Sequence of chain 1.A:
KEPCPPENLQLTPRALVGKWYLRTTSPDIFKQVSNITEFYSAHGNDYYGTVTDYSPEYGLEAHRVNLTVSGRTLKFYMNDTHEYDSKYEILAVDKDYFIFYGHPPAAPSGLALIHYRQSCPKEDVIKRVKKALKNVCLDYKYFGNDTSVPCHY

A protein and the small-molecule ligand that binds it are described below.
Small molecule (SMILES): CC(=O)N[C@@H]1[C@@H](O)[C@H](O)[C@@H](CO)O[C@H]1O

Binding-site contacts:
Ligand atom C2 contacts residue ASN154 of chain 1.A at 2.5 Å.
Ligand atom C5 contacts residue TYR149 of chain 1.A at 3.3 Å (hydrophobic).
Ligand atom N2 contacts residue ASN154 of chain 1.A at 3.0 Å (h-bond).
Ligand atom C2 contacts residue TYR149 of chain 1.A at 4.2 Å (hydrophobic).
Ligand atom C3 contacts residue ASN154 of chain 1.A at 3.9 Å.
Ligand atom C5 contacts residue ASN154 of chain 1.A at 3.6 Å.
Ligand atom C1 contacts residue GOL1 of chain 1.G at 4.0 Å.
Ligand atom O7 contacts residue ASN154 of chain 1.A at 4.0 Å.
Ligand atom O6 contacts residue HIS161 of chain 1.A at 3.8 Å.
Ligand atom C4 contacts residue ASN154 of chain 1.A at 4.2 Å.
Ligand atom C1 contacts residue TYR149 of chain 1.A at 3.5 Å (hydrophobic).
Ligand atom C5 contacts residue ILE135 of chain 1.A at 4.0 Å (hydrophobic).
Ligand atom O5 contacts residue GOL1 of chain 1.G at 3.3 Å (h-bond).
Ligand atom C6 contacts residue TYR149 of chain 1.A at 4.3 Å (hydrophobic).
Ligand atom C6 contacts residue ILE135 of chain 1.A at 3.4 Å (hydrophobic).
Ligand atom C3 contacts residue TYR149 of chain 1.A at 4.0 Å (hydrophobic).
Ligand atom O5 contacts residue ASN154 of chain 1.A at 2.3 Å (h-bond).
Ligand atom C6 contacts residue GOL1 of chain 1.G at 4.0 Å.
Ligand atom C7 contacts residue ASN154 of chain 1.A at 3.7 Å.
Ligand atom C8 contacts residue PHE152 of chain 1.A at 3.5 Å (hydrophobic).
Ligand atom O6 contacts residue GOL1 of chain 1.G at 3.9 Å.
Ligand atom O5 contacts residue TYR149 of chain 1.A at 3.7 Å.
Ligand atom C5 contacts residue GOL1 of chain 1.G at 4.3 Å.
Ligand atom C4 contacts residue TYR149 of chain 1.A at 4.2 Å (hydrophobic).
Ligand atom C1 contacts residue ASN154 of chain 1.A at 1.5 Å.